Sequence of chain 1.A:
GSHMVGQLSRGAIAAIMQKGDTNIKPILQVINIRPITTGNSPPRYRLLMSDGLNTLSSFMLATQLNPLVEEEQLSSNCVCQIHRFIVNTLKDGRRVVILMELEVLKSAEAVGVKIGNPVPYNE

Binding-site contacts:
Ligand atom O31 contacts residue MET100 of chain 1.A at 3.6 Å.
Ligand atom CL0 contacts residue ARG46 of chain 1.A at 3.8 Å.
Ligand atom C03 contacts residue ILE36 of chain 1.A at 3.4 Å (hydrophobic).
Ligand atom S36 contacts residue LEU90 of chain 1.A at 3.9 Å.
Ligand atom CL1 contacts residue ARG46 of chain 1.A at 3.7 Å.
Ligand atom CL0 contacts residue VAL96 of chain 1.A at 3.8 Å.
Ligand atom C12 contacts residue ARG94 of chain 1.A at 3.6 Å.
Ligand atom N05 contacts residue ILE36 of chain 1.A at 3.4 Å.
Ligand atom C21 contacts residue ASN88 of chain 1.A at 3.7 Å.
Ligand atom C39 contacts residue ILE36 of chain 1.A at 3.3 Å (hydrophobic).
Ligand atom C13 contacts residue ARG46 of chain 1.A at 3.9 Å.
Ligand atom C14 contacts residue ILE36 of chain 1.A at 3.5 Å (hydrophobic).
Ligand atom N04 contacts residue ILE36 of chain 1.A at 3.4 Å.
Ligand atom O32 contacts residue ARG44 of chain 1.A at 3.1 Å (salt-bridge).
Ligand atom C28 contacts residue MET100 of chain 1.A at 3.8 Å (hydrophobic).
Ligand atom CL1 contacts residue SER58 of chain 1.A at 3.3 Å.
Ligand atom C34 contacts residue ARG44 of chain 1.A at 3.9 Å.
Ligand atom CL0 contacts residue SER57 of chain 1.A at 3.9 Å.
Ligand atom O33 contacts residue ARG44 of chain 1.A at 3.5 Å (salt-bridge).
Ligand atom C12 contacts residue ARG46 of chain 1.A at 3.9 Å.
Ligand atom C16 contacts residue MET60 of chain 1.A at 3.5 Å (hydrophobic).
Ligand atom C30 contacts residue ALA62 of chain 1.A at 3.7 Å (hydrophobic).
Ligand atom C07 contacts residue MET60 of chain 1.A at 3.8 Å (hydrophobic).
Ligand atom O32 contacts residue THR63 of chain 1.A at 3.0 Å (h-bond).
Ligand atom C07 contacts residue ILE36 of chain 1.A at 3.6 Å (hydrophobic).
Ligand atom O40 contacts residue THR37 of chain 1.A at 3.7 Å.
Ligand atom O31 contacts residue ALA62 of chain 1.A at 3.5 Å.
Ligand atom S36 contacts residue ASN88 of chain 1.A at 3.3 Å (h-bond).
Ligand atom CL0 contacts residue MET60 of chain 1.A at 3.4 Å.
Ligand atom CL0 contacts residue SER58 of chain 1.A at 3.6 Å.
Ligand atom C18 contacts residue MET60 of chain 1.A at 3.7 Å (hydrophobic).
Ligand atom O32 contacts residue ALA62 of chain 1.A at 3.4 Å.
Ligand atom C06 contacts residue ARG46 of chain 1.A at 3.9 Å.
Ligand atom C30 contacts residue THR63 of chain 1.A at 3.9 Å.
Ligand atom C02 contacts residue ILE36 of chain 1.A at 3.4 Å (hydrophobic).
Ligand atom C07 contacts residue ARG46 of chain 1.A at 3.9 Å.
Ligand atom C08 contacts residue ARG46 of chain 1.A at 3.6 Å.
Ligand atom C10 contacts residue ARG46 of chain 1.A at 3.7 Å.
Ligand atom C17 contacts residue MET60 of chain 1.A at 3.3 Å (hydrophobic).
Ligand atom O40 contacts residue ILE36 of chain 1.A at 3.3 Å.

The small molecule below binds the protein below.
Small molecule (SMILES): O=C(O)c1cc(-c2ccc(C(=S)NCc3ccc(-c4ccc(C(=O)O)o4)cc3)cc2)n(-c2ccc(Cl)c(Cl)c2)n1